Binding-site contacts:
Ligand atom N2 contacts residue ASN324 of chain 3.D at 2.9 Å (h-bond).
Ligand atom C8 contacts residue ASN324 of chain 3.D at 4.3 Å.
Ligand atom C5 contacts residue ASN324 of chain 3.D at 3.7 Å.
Ligand atom O5 contacts residue ASN324 of chain 3.D at 2.4 Å (h-bond).
Ligand atom C1 contacts residue ASN324 of chain 3.D at 1.4 Å.
Ligand atom C4 contacts residue ASN324 of chain 3.D at 4.2 Å.
Ligand atom C3 contacts residue ASN324 of chain 3.D at 3.8 Å.
Ligand atom C2 contacts residue ASN324 of chain 3.D at 2.5 Å.
Ligand atom O7 contacts residue ASN324 of chain 3.D at 2.9 Å (h-bond).
Ligand atom C7 contacts residue ASN324 of chain 3.D at 3.1 Å.

Sequence of chain 3.D:
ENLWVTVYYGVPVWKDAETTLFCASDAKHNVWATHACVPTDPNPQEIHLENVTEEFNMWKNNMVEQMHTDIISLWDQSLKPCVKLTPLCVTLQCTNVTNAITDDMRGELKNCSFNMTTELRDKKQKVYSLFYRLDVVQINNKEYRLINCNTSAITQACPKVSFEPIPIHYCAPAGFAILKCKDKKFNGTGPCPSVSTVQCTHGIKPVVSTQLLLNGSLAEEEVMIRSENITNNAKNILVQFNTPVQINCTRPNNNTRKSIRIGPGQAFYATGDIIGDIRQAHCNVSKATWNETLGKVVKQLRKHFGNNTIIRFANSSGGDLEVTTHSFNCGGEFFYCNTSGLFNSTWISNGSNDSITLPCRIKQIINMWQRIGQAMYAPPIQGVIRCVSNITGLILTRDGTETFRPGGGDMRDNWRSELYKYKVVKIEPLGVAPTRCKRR

A small-molecule ligand and the protein it binds are described below.
Small molecule (SMILES): CC(=O)N[C@@H]1[C@@H](O)[C@H](O)[C@@H](CO)O[C@H]1O